Sequence of chain 1.Q:
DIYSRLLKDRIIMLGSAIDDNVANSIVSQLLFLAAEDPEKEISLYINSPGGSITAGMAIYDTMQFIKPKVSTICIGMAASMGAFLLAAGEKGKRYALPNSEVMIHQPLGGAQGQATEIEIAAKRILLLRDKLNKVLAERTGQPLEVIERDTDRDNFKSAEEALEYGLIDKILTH

Binding-site contacts:
Ligand atom CB contacts residue TYR62 of chain 1.Q at 3.5 Å (hydrophobic).
Ligand atom CE1 contacts residue LEU114 of chain 1.Q at 3.6 Å (hydrophobic).
Ligand atom CE contacts residue LEU189 of chain 1.Q at 3.5 Å (hydrophobic).
Ligand atom C contacts residue SER60 of chain 1.Q at 3.5 Å.
Ligand atom C8 contacts residue TYR62 of chain 1.Q at 3.3 Å (hydrophobic).
Ligand atom C4 contacts residue ALA52 of chain 1.P at 3.8 Å (hydrophobic).
Ligand atom F2 contacts residue ILE92 of chain 1.Q at 3.2 Å.
Ligand atom CD contacts residue ILE28 of chain 1.Q at 3.7 Å (hydrophobic).
Ligand atom CE contacts residue ASP26 of chain 1.Q at 3.2 Å.
Ligand atom O contacts residue SER60 of chain 1.Q at 3.2 Å (h-bond).
Ligand atom CE1 contacts residue LEU48 of chain 1.P at 3.9 Å (hydrophobic).
Ligand atom O contacts residue TYR62 of chain 1.Q at 2.7 Å (h-bond).
Ligand atom C contacts residue TYR62 of chain 1.Q at 3.7 Å (hydrophobic).
Ligand atom C7 contacts residue ILE28 of chain 1.Q at 3.5 Å (hydrophobic).
Ligand atom C9 contacts residue TYR62 of chain 1.Q at 3.5 Å (hydrophobic).
Ligand atom O contacts residue PHE82 of chain 1.P at 3.4 Å.
Ligand atom CE2 contacts residue LEU48 of chain 1.P at 3.7 Å (hydrophobic).
Ligand atom CD2 contacts residue LEU48 of chain 1.P at 3.7 Å (hydrophobic).
Ligand atom F1 contacts residue PHE82 of chain 1.P at 3.6 Å.
Ligand atom F1 contacts residue THR79 of chain 1.P at 3.2 Å.
Ligand atom N contacts residue TYR62 of chain 1.Q at 2.7 Å (h-bond).
Ligand atom CA contacts residue TYR62 of chain 1.Q at 3.6 Å (hydrophobic).
Ligand atom O contacts residue TYR112 of chain 1.Q at 3.6 Å.
Ligand atom C3 contacts residue ALA52 of chain 1.P at 3.5 Å (hydrophobic).
Ligand atom C5 contacts residue ALA52 of chain 1.P at 3.8 Å (hydrophobic).
Ligand atom CZ contacts residue THR79 of chain 1.P at 3.4 Å.
Ligand atom C2 contacts residue LEU23 of chain 1.Q at 3.6 Å (hydrophobic).
Ligand atom CE1 contacts residue THR79 of chain 1.P at 3.8 Å.
Ligand atom F1 contacts residue LEU114 of chain 1.Q at 3.5 Å.
Ligand atom CB contacts residue ILE90 of chain 1.Q at 3.7 Å (hydrophobic).
Ligand atom CD contacts residue TYR62 of chain 1.Q at 3.8 Å (hydrophobic).
Ligand atom CZ contacts residue LEU114 of chain 1.Q at 3.3 Å (hydrophobic).
Ligand atom C4 contacts residue ARG22 of chain 1.Q at 3.7 Å.
Ligand atom F2 contacts residue VAL44 of chain 1.P at 3.7 Å.
Ligand atom CD2 contacts residue TYR62 of chain 1.Q at 3.7 Å (hydrophobic).
Ligand atom O2 contacts residue LEU48 of chain 1.P at 3.5 Å.
Ligand atom CD1 contacts residue LEU48 of chain 1.P at 3.7 Å (hydrophobic).
Ligand atom C4 contacts residue ASP26 of chain 1.Q at 3.7 Å.
Ligand atom C8 contacts residue ILE28 of chain 1.Q at 3.7 Å (hydrophobic).
Ligand atom C contacts residue PHE82 of chain 1.P at 3.9 Å (hydrophobic).

Sequence of chain 1.P:
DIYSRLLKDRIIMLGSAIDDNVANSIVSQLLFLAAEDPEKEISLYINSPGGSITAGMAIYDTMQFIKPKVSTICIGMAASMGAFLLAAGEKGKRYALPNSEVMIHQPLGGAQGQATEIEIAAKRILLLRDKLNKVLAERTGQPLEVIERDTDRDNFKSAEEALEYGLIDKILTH

The protein below binds the small molecule below.
Small molecule (SMILES): C[C@@H]1C[C@H]2C(=O)OC[C@H](NC(=O)[C@H](Cc3cc(F)cc(F)c3)NC(=O)CCC3CCCCC3)C(=O)N3CCC[C@H]3C(=O)N3CC=CC[C@H]3C(=O)N[C@@H](C)C(=O)N2C1